Binding-site contacts:
Ligand atom O06 contacts residue VAL225 of chain 1.B at 3.7 Å.
Ligand atom C31 contacts residue TYR198 of chain 1.B at 3.8 Å (hydrophobic).
Ligand atom O17 contacts residue HIS201 of chain 1.B at 3.0 Å (h-bond).
Ligand atom C57 contacts residue ALA195 of chain 1.B at 3.7 Å (hydrophobic).
Ligand atom C69 contacts residue HIS201 of chain 1.B at 3.9 Å.
Ligand atom C41 contacts residue POG1 of chain 1.J at 3.8 Å.
Ligand atom C66 contacts residue ARG129 of chain 1.B at 3.5 Å.
Ligand atom C47 contacts residue GLU194 of chain 1.B at 3.6 Å.
Ligand atom O02 contacts residue HIS157 of chain 1.B at 3.5 Å.
Ligand atom C35 contacts residue LEU227 of chain 1.B at 3.7 Å (hydrophobic).
Ligand atom O18 contacts residue ARG129 of chain 1.B at 3.5 Å (salt-bridge).
Ligand atom O13 contacts residue ARG129 of chain 1.B at 3.0 Å (salt-bridge).
Ligand atom O01 contacts residue POG1 of chain 1.J at 2.8 Å (h-bond).
Ligand atom O22 contacts residue TRP126 of chain 1.B at 3.6 Å (h-bond).
Ligand atom O24 contacts residue ARG129 of chain 1.B at 3.4 Å (salt-bridge).
Ligand atom O10 contacts residue TYR198 of chain 1.B at 3.3 Å.
Ligand atom O07 contacts residue VAL225 of chain 1.B at 3.4 Å (h-bond).
Ligand atom C54 contacts residue HIS157 of chain 1.B at 3.9 Å.
Ligand atom O11 contacts residue POG1 of chain 1.J at 3.1 Å (h-bond).
Ligand atom C31 contacts residue HIS201 of chain 1.B at 3.8 Å.
Ligand atom C30 contacts residue POG1 of chain 1.J at 3.8 Å.
Ligand atom O11 contacts residue HIS157 of chain 1.B at 3.2 Å (h-bond).
Ligand atom C51 contacts residue TYR198 of chain 1.B at 3.8 Å (hydrophobic).
Ligand atom C68 contacts residue HIS201 of chain 1.B at 3.9 Å.
Ligand atom O04 contacts residue HIS157 of chain 1.B at 3.8 Å.
Ligand atom C31 contacts residue LEU197 of chain 1.B at 3.8 Å (hydrophobic).
Ligand atom C62 contacts residue HIS157 of chain 1.B at 3.9 Å.
Ligand atom C34 contacts residue TYR198 of chain 1.B at 3.6 Å (hydrophobic).
Ligand atom C62 contacts residue POG1 of chain 1.J at 3.6 Å.
Ligand atom C58 contacts residue HIS157 of chain 1.B at 3.4 Å.
Ligand atom C60 contacts residue TYR198 of chain 1.B at 3.8 Å (hydrophobic).
Ligand atom O02 contacts residue LEU226 of chain 1.B at 3.8 Å.
Ligand atom C34 contacts residue GLU194 of chain 1.B at 3.7 Å.
Ligand atom C32 contacts residue POG1 of chain 1.J at 3.7 Å.
Ligand atom O06 contacts residue LEU226 of chain 1.B at 2.8 Å (h-bond).
Ligand atom C54 contacts residue LEU226 of chain 1.B at 3.2 Å (hydrophobic).
Ligand atom C49 contacts residue LEU227 of chain 1.B at 3.8 Å (hydrophobic).
Ligand atom C42 contacts residue HIS201 of chain 1.B at 3.8 Å.
Ligand atom C36 contacts residue HIS201 of chain 1.B at 3.9 Å.
Ligand atom C76 contacts residue ARG129 of chain 1.B at 3.8 Å.

The small molecule below binds the protein below.
Small molecule (SMILES): C[C@@H](CC[C@@H](O[C@@H]1O[C@@H](CO[C@@H]2O[C@@H](CO)[C@@H](O)[C@H](O)[C@H]2O)[C@@H](O)[C@H](O)[C@H]1O[C@@H]1O[C@@H](CO)[C@@H](O)[C@H](O)[C@H]1O)C(C)(C)O)[C@H]1CC[C@@]2(C)[C@@H]3CC=C4[C@@H](CC[C@H](O[C@@H]5O[C@@H](CO)[C@@H](O)[C@H](O)[C@H]5O)C4(C)C)[C@]3(C)[C@@H](O)C[C@]12C

Sequence of chain 1.B:
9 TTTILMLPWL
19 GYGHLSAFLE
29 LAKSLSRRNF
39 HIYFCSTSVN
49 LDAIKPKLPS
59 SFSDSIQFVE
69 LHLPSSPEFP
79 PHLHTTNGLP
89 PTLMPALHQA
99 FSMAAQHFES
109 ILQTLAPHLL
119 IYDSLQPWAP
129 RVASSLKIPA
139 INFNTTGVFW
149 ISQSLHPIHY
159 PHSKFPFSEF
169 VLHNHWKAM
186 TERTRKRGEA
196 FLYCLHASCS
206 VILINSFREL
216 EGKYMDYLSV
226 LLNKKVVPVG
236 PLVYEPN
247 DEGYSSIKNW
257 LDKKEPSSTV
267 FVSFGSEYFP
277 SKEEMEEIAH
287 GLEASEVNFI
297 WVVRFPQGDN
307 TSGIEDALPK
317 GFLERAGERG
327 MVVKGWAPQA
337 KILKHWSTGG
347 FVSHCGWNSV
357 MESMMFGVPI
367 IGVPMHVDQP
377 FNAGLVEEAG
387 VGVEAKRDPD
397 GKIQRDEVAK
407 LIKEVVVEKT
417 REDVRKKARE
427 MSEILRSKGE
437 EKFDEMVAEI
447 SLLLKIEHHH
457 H